Sequence of chain 1.A:
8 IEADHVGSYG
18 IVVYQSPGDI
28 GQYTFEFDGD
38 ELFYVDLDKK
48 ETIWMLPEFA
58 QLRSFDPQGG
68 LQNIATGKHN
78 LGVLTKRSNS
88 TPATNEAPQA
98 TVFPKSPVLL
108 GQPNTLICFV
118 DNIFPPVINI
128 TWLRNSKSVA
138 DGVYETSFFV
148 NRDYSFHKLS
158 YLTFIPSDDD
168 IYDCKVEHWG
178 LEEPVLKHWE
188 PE

The protein below binds the small molecule below.
Small molecule (SMILES): CC(=O)N[C@@H]1[C@@H](O)[C@H](O)[C@@H](CO)O[C@H]1O

Binding-site contacts:
Ligand atom O5 contacts residue ASN19 of chain 1.B at 2.4 Å (h-bond).
Ligand atom O5 contacts residue THR18 of chain 1.B at 3.9 Å.
Ligand atom C3 contacts residue ASN19 of chain 1.B at 3.8 Å.
Ligand atom C7 contacts residue GLN22 of chain 1.B at 4.5 Å.
Ligand atom O6 contacts residue ASP11 of chain 1.A at 3.5 Å (salt-bridge).
Ligand atom O7 contacts residue ASN19 of chain 1.B at 2.8 Å (h-bond).
Ligand atom C1 contacts residue THR18 of chain 1.B at 3.5 Å.
Ligand atom C2 contacts residue ASN19 of chain 1.B at 2.5 Å.
Ligand atom C5 contacts residue ASP11 of chain 1.A at 4.0 Å.
Ligand atom C7 contacts residue ASN19 of chain 1.B at 3.0 Å.
Ligand atom O7 contacts residue THR18 of chain 1.B at 4.3 Å.
Ligand atom C4 contacts residue ASN19 of chain 1.B at 4.3 Å.
Ligand atom C5 contacts residue ASN19 of chain 1.B at 3.7 Å.
Ligand atom C8 contacts residue ASN19 of chain 1.B at 4.3 Å.
Ligand atom C6 contacts residue ASP11 of chain 1.A at 3.3 Å.
Ligand atom N2 contacts residue ASN19 of chain 1.B at 2.8 Å (h-bond).
Ligand atom O7 contacts residue GLN22 of chain 1.B at 3.5 Å (h-bond).
Ligand atom O5 contacts residue ASP11 of chain 1.A at 3.5 Å (salt-bridge).
Ligand atom C1 contacts residue ASP11 of chain 1.A at 4.3 Å.
Ligand atom C1 contacts residue ASN19 of chain 1.B at 1.4 Å.

Sequence of chain 1.B:
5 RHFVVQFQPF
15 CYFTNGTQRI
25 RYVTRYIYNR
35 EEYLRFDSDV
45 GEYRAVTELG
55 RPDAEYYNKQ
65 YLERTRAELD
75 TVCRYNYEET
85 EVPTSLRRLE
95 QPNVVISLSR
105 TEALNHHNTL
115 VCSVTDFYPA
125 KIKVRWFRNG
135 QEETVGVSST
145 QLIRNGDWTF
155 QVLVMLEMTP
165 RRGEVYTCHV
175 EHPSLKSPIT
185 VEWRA